Sequence of chain 1.B:
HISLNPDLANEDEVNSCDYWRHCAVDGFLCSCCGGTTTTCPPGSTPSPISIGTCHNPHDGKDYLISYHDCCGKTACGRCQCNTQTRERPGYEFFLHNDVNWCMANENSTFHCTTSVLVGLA

Binding-site contacts:
Ligand atom C8 contacts residue LEU107 of chain 1.C at 4.4 Å (hydrophobic).
Ligand atom O11 contacts residue LEU351 of chain 1.C at 3.8 Å.
Ligand atom N10 contacts residue LEU308 of chain 1.C at 4.4 Å.
Ligand atom C8 contacts residue LEU351 of chain 1.C at 4.0 Å (hydrophobic).
Ligand atom C9 contacts residue LEU351 of chain 1.C at 4.3 Å (hydrophobic).
Ligand atom C4 contacts residue ASN94 of chain 1.B at 4.0 Å.
Ligand atom O12 contacts residue GLY324 of chain 1.C at 3.1 Å.
Ligand atom O11 contacts residue GLY324 of chain 1.C at 3.5 Å.
Ligand atom C3 contacts residue LEU107 of chain 1.C at 4.4 Å (hydrophobic).
Ligand atom O12 contacts residue LEU308 of chain 1.C at 3.5 Å.
Ligand atom C9 contacts residue TYR256 of chain 1.C at 3.9 Å (hydrophobic).
Ligand atom C5 contacts residue LEU308 of chain 1.C at 4.0 Å (hydrophobic).
Ligand atom N10 contacts residue SER350 of chain 1.C at 4.0 Å.
Ligand atom N10 contacts residue ALA349 of chain 1.C at 4.2 Å.
Ligand atom O11 contacts residue ALA349 of chain 1.C at 3.1 Å.
Ligand atom C9 contacts residue ASN94 of chain 1.B at 4.2 Å.
Ligand atom C6 contacts residue LEU351 of chain 1.C at 3.6 Å (hydrophobic).
Ligand atom O12 contacts residue ASP323 of chain 1.C at 3.7 Å.
Ligand atom C7 contacts residue LEU351 of chain 1.C at 3.7 Å (hydrophobic).
Ligand atom N2 contacts residue ASN94 of chain 1.B at 3.3 Å (h-bond).
Ligand atom C4 contacts residue LEU351 of chain 1.C at 4.5 Å (hydrophobic).
Ligand atom C4 contacts residue TYR256 of chain 1.C at 3.7 Å (hydrophobic).
Ligand atom O12 contacts residue SER350 of chain 1.C at 4.2 Å.
Ligand atom N10 contacts residue GLY324 of chain 1.C at 3.7 Å.
Ligand atom N2 contacts residue GLN92 of chain 1.B at 4.1 Å.
Ligand atom C3 contacts residue ASN94 of chain 1.B at 3.5 Å.
Ligand atom O11 contacts residue SER350 of chain 1.C at 3.2 Å (h-bond).
Ligand atom C3 contacts residue TYR256 of chain 1.C at 3.6 Å (hydrophobic).
Ligand atom N2 contacts residue ASP37 of chain 1.B at 2.6 Å (salt-bridge).
Ligand atom C7 contacts residue ALA349 of chain 1.C at 4.4 Å (hydrophobic).
Ligand atom C5 contacts residue LEU351 of chain 1.C at 3.9 Å (hydrophobic).
Ligand atom C3 contacts residue ASP37 of chain 1.B at 3.3 Å.
Ligand atom N10 contacts residue LEU351 of chain 1.C at 3.4 Å.
Ligand atom O12 contacts residue LEU351 of chain 1.C at 3.5 Å.

Sequence of chain 1.C:
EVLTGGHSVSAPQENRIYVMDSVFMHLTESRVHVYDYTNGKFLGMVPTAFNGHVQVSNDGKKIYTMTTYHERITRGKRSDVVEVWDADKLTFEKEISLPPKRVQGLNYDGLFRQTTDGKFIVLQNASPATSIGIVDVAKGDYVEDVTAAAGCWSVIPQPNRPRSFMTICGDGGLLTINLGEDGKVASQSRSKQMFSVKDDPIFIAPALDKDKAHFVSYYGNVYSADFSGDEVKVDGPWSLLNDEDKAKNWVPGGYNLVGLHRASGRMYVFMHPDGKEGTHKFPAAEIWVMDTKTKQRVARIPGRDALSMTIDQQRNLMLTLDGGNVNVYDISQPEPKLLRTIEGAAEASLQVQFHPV

This protein binds this small molecule.
Small molecule (SMILES): NCc1ccc([N+](=O)[O-])cc1